Sequence of chain 1.D:
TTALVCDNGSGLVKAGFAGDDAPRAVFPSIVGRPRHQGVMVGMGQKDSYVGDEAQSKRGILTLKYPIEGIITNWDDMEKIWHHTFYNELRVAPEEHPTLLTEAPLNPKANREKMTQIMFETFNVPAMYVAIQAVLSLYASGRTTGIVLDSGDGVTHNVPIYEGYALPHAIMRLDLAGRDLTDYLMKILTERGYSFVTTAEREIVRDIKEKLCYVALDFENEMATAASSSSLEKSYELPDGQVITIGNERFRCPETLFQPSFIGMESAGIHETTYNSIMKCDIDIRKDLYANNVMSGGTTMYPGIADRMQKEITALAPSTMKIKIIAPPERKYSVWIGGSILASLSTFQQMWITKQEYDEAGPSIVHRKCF

The protein below binds the small molecule below.
Small molecule (SMILES): COc1ccc(/N=N\c2cc(OC)c(OC)c(OC)c2)c(NC(=O)CCC(=O)NCCCC[C@@H]2NC(=O)[C@@H](C)C/C(C)=C/CC[C@H](C)OC(=O)C[C@H](c3ccc(O)cc3)NC(=O)[C@@H](Cc3c[nH]c4ccccc34)N(C)C2=O)c1

Binding-site contacts:
Ligand atom C18 contacts residue LEU244 of chain 1.D at 3.2 Å (hydrophobic).
Ligand atom C17 contacts residue GLN248 of chain 1.D at 3.1 Å.
Ligand atom C53 contacts residue MET271 of chain 1.E at 3.6 Å (hydrophobic).
Ligand atom N56 contacts residue HIC75 of chain 1.E at 3.6 Å.
Ligand atom C31 contacts residue GLY199 of chain 1.D at 3.2 Å.
Ligand atom C42 contacts residue LEU112 of chain 1.E at 3.4 Å (hydrophobic).
Ligand atom C41 contacts residue SER201 of chain 1.D at 3.2 Å.
Ligand atom C52 contacts residue ASP181 of chain 1.E at 3.6 Å.
Ligand atom N38 contacts residue ASP181 of chain 1.E at 3.3 Å (salt-bridge).
Ligand atom C15 contacts residue GLN248 of chain 1.D at 3.2 Å.
Ligand atom C32 contacts residue GLY199 of chain 1.D at 3.6 Å.
Ligand atom O64 contacts residue THR79 of chain 1.E at 3.7 Å.
Ligand atom C43 contacts residue PRO114 of chain 1.E at 3.7 Å (hydrophobic).
Ligand atom O30 contacts residue SER201 of chain 1.D at 3.2 Å.
Ligand atom O12 contacts residue TYR200 of chain 1.D at 3.6 Å.
Ligand atom C52 contacts residue HIC75 of chain 1.E at 3.4 Å.
Ligand atom C60 contacts residue GLU74 of chain 1.E at 3.7 Å.
Ligand atom O77 contacts residue MET271 of chain 1.E at 3.1 Å.
Ligand atom C16 contacts residue GLN248 of chain 1.D at 3.4 Å.
Ligand atom C14 contacts residue GLN248 of chain 1.D at 3.4 Å.
Ligand atom C35 contacts residue ILE77 of chain 1.E at 3.5 Å (hydrophobic).
Ligand atom C35 contacts residue GLY199 of chain 1.D at 3.5 Å.
Ligand atom C44 contacts residue GLY199 of chain 1.D at 3.2 Å.
Ligand atom C40 contacts residue SER201 of chain 1.D at 3.5 Å.
Ligand atom C53 contacts residue ASP181 of chain 1.E at 3.8 Å.
Ligand atom C39 contacts residue SER201 of chain 1.D at 3.3 Å.
Ligand atom C40 contacts residue ILE77 of chain 1.E at 3.3 Å (hydrophobic).
Ligand atom C44 contacts residue ILE77 of chain 1.E at 3.4 Å (hydrophobic).
Ligand atom C23 contacts residue SER201 of chain 1.D at 3.2 Å.
Ligand atom O7 contacts residue ALA116 of chain 1.E at 3.3 Å.
Ligand atom C67 contacts residue THR79 of chain 1.E at 3.1 Å.
Ligand atom C20 contacts residue PHE202 of chain 1.D at 3.0 Å (hydrophobic).
Ligand atom C67 contacts residue GLU74 of chain 1.E at 2.8 Å.
Ligand atom O66 contacts residue GLU74 of chain 1.E at 3.1 Å (salt-bridge).
Ligand atom C42 contacts residue SER201 of chain 1.D at 3.5 Å.
Ligand atom C43 contacts residue LEU112 of chain 1.E at 3.6 Å (hydrophobic).
Ligand atom C36 contacts residue ILE77 of chain 1.E at 3.4 Å (hydrophobic).
Ligand atom C44 contacts residue SER201 of chain 1.D at 3.7 Å.
Ligand atom O25 contacts residue SER201 of chain 1.D at 2.2 Å (h-bond).
Ligand atom N8 contacts residue GLY199 of chain 1.D at 3.4 Å (h-bond).

Sequence of chain 1.E:
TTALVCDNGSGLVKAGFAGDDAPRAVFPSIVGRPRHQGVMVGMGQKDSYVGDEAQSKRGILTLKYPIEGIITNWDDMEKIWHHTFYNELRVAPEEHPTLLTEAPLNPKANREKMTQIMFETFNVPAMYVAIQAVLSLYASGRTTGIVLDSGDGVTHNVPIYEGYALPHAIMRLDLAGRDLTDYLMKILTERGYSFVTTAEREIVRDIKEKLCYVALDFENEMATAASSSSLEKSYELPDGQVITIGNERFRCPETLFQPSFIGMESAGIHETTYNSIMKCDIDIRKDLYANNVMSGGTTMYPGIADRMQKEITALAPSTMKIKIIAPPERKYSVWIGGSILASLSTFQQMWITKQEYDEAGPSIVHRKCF